Sequence of chain 1.A:
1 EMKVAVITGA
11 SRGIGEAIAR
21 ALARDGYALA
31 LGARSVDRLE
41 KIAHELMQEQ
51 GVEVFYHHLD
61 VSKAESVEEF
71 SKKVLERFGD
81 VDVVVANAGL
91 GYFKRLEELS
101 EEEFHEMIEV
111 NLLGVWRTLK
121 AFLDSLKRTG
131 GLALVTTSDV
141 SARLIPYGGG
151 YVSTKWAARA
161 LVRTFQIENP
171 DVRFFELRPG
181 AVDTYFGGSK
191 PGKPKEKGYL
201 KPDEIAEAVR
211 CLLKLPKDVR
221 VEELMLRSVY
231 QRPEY

This small molecule binds to this protein.
Small molecule (SMILES): NC(=O)c1cc(O)c[n+]([C@@H]2O[C@H](CO[P](=O)(O)O[P](=O)(O)OC[C@H]3O[C@@H](n4cnc5c(N)ncnc54)[C@H](OP(=O)(O)O)[C@@H]3O)[C@@H](O)[C@H]2O)c1

Binding-site contacts:
Ligand atom O2D contacts residue PHE186 of chain 1.A at 3.3 Å.
Ligand atom O2D contacts residue LYS155 of chain 1.A at 3.0 Å (salt-bridge).
Ligand atom O2B contacts residue SER11 of chain 1.A at 2.9 Å (h-bond).
Ligand atom C5D contacts residue ASN87 of chain 1.A at 3.3 Å.
Ligand atom O3 contacts residue THR184 of chain 1.A at 3.3 Å (h-bond).
Ligand atom O2X contacts residue ARG12 of chain 1.A at 2.7 Å (salt-bridge).
Ligand atom O1N contacts residue ILE14 of chain 1.A at 2.8 Å (h-bond).
Ligand atom N1A contacts residue VAL61 of chain 1.A at 2.9 Å (h-bond).
Ligand atom C6N contacts residue THR137 of chain 1.A at 3.3 Å.
Ligand atom C4D contacts residue ASN87 of chain 1.A at 3.1 Å.
Ligand atom N7N contacts residue VAL182 of chain 1.A at 3.1 Å (h-bond).
Ligand atom O1N contacts residue GLY13 of chain 1.A at 3.4 Å.
Ligand atom O8N contacts residue PRO179 of chain 1.A at 2.6 Å (h-bond).
Ligand atom O4D contacts residue THR136 of chain 1.A at 3.3 Å.
Ligand atom N7A contacts residue ARG34 of chain 1.A at 3.4 Å (salt-bridge).
Ligand atom C6N contacts residue TYR151 of chain 1.A at 3.2 Å (hydrophobic).
Ligand atom N6A contacts residue ASP60 of chain 1.A at 2.9 Å (salt-bridge).
Ligand atom O3D contacts residue GLY89 of chain 1.A at 3.3 Å.
Ligand atom O1X contacts residue SER11 of chain 1.A at 2.7 Å (h-bond).
Ligand atom O2A contacts residue THR184 of chain 1.A at 3.3 Å.
Ligand atom O3D contacts residue LYS155 of chain 1.A at 3.0 Å (salt-bridge).
Ligand atom C4N contacts residue GLY180 of chain 1.A at 3.2 Å.
Ligand atom O3B contacts residue GLY9 of chain 1.A at 3.1 Å (h-bond).
Ligand atom N7N contacts residue PHE186 of chain 1.A at 3.1 Å.
Ligand atom O3X contacts residue ARG34 of chain 1.A at 2.8 Å (salt-bridge).
Ligand atom O2A contacts residue TYR185 of chain 1.A at 3.0 Å (h-bond).
Ligand atom N1A contacts residue ASP60 of chain 1.A at 3.3 Å.
Ligand atom O3B contacts residue SER11 of chain 1.A at 2.9 Å (h-bond).
Ligand atom O1X contacts residue SER35 of chain 1.A at 2.7 Å (h-bond).
Ligand atom O7N contacts residue VAL182 of chain 1.A at 2.9 Å (h-bond).
Ligand atom O8N contacts residue SER138 of chain 1.A at 2.5 Å (h-bond).
Ligand atom C2A contacts residue LEU59 of chain 1.A at 3.1 Å (hydrophobic).
Ligand atom O2X contacts residue ARG34 of chain 1.A at 3.0 Å (salt-bridge).
Ligand atom O3D contacts residue ASN87 of chain 1.A at 2.8 Å (h-bond).
Ligand atom O2D contacts residue TYR151 of chain 1.A at 2.7 Å (h-bond).
Ligand atom N7N contacts residue THR184 of chain 1.A at 3.0 Å (h-bond).
Ligand atom O2N contacts residue THR184 of chain 1.A at 2.7 Å (h-bond).
Ligand atom O1A contacts residue PHE186 of chain 1.A at 3.2 Å (h-bond).
Ligand atom O8N contacts residue GOL1 of chain 1.H at 3.3 Å.
Ligand atom C3D contacts residue ASN87 of chain 1.A at 3.2 Å.